Sequence of chain 1.A:
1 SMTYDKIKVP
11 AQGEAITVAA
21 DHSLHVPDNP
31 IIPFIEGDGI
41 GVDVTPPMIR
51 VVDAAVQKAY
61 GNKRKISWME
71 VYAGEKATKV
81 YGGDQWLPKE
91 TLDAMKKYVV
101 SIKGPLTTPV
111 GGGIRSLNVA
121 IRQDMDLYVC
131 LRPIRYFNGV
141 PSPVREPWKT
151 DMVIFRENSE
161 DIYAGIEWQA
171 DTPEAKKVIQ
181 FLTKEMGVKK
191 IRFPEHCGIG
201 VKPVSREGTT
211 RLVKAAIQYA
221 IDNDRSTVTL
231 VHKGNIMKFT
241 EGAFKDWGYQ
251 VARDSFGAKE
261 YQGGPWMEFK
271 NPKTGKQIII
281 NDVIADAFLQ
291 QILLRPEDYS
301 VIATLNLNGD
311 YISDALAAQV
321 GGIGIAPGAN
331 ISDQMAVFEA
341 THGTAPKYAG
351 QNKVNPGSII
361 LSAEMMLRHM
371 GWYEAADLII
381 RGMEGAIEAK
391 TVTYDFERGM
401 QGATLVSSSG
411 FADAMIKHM

Binding-site contacts:
Ligand atom O contacts residue HIS25 of chain 1.A at 3.6 Å.
Ligand atom CA contacts residue LEU24 of chain 1.A at 3.2 Å (hydrophobic).
Ligand atom CA contacts residue HIS25 of chain 1.A at 4.0 Å.
Ligand atom C contacts residue ALA19 of chain 1.A at 4.4 Å (hydrophobic).
Ligand atom C contacts residue LEU24 of chain 1.A at 3.8 Å (hydrophobic).
Ligand atom OXT contacts residue ALA19 of chain 1.A at 4.2 Å.
Ligand atom CA contacts residue ALA19 of chain 1.A at 3.6 Å (hydrophobic).
Ligand atom CA contacts residue SER23 of chain 1.A at 3.1 Å.
Ligand atom N contacts residue HIS25 of chain 1.A at 4.1 Å.
Ligand atom N contacts residue SER23 of chain 1.A at 3.0 Å (h-bond).
Ligand atom OXT contacts residue HIS25 of chain 1.A at 3.2 Å.
Ligand atom O contacts residue LEU24 of chain 1.A at 3.9 Å.
Ligand atom N contacts residue LEU24 of chain 1.A at 2.5 Å (h-bond).
Ligand atom C contacts residue HIS25 of chain 1.A at 3.7 Å.

This small molecule binds to this protein.
Small molecule (SMILES): NCC(=O)O